A protein and the small-molecule ligand that binds it are described below.
Small molecule (SMILES): O=C(Nc1cncc2ccccc12)[C@@H]1CCOc2ccc(Cl)cc21

Binding-site contacts:
Ligand atom C contacts residue MET165 of chain 1.A at 3.7 Å (hydrophobic).
Ligand atom C12 contacts residue LEU141 of chain 1.A at 3.6 Å (hydrophobic).
Ligand atom C9 contacts residue HIS163 of chain 1.A at 3.1 Å.
Ligand atom CL contacts residue ASP187 of chain 1.A at 3.1 Å.
Ligand atom C1 contacts residue ARG188 of chain 1.A at 3.7 Å.
Ligand atom C12 contacts residue ASN142 of chain 1.A at 3.5 Å.
Ligand atom CL contacts residue HIS164 of chain 1.A at 3.7 Å.
Ligand atom C2 contacts residue ARG188 of chain 1.A at 3.8 Å.
Ligand atom C10 contacts residue PHE140 of chain 1.A at 3.4 Å (hydrophobic).
Ligand atom O contacts residue GLN189 of chain 1.A at 3.3 Å (h-bond).
Ligand atom C4 contacts residue GLN189 of chain 1.A at 3.6 Å.
Ligand atom C contacts residue HIS164 of chain 1.A at 3.8 Å.
Ligand atom N1 contacts residue SER144 of chain 1.A at 3.8 Å.
Ligand atom C18 contacts residue HIS164 of chain 1.A at 3.1 Å.
Ligand atom C2 contacts residue GLN189 of chain 1.A at 3.8 Å.
Ligand atom C10 contacts residue LEU141 of chain 1.A at 3.7 Å (hydrophobic).
Ligand atom N1 contacts residue GLU166 of chain 1.A at 3.6 Å.
Ligand atom N1 contacts residue PHE140 of chain 1.A at 3.7 Å.
Ligand atom C2 contacts residue MET49 of chain 1.A at 3.6 Å (hydrophobic).
Ligand atom C1 contacts residue MET165 of chain 1.A at 3.6 Å (hydrophobic).
Ligand atom C11 contacts residue GLU166 of chain 1.A at 3.8 Å.
Ligand atom C11 contacts residue LEU141 of chain 1.A at 3.6 Å (hydrophobic).
Ligand atom CL contacts residue MET165 of chain 1.A at 3.8 Å.
Ligand atom C18 contacts residue HIS41 of chain 1.A at 3.6 Å.
Ligand atom C12 contacts residue GLU166 of chain 1.A at 3.8 Å.
Ligand atom C1 contacts residue MET49 of chain 1.A at 3.4 Å (hydrophobic).
Ligand atom C9 contacts residue GLU166 of chain 1.A at 3.9 Å.
Ligand atom C11 contacts residue ASN142 of chain 1.A at 3.8 Å.
Ligand atom C15 contacts residue ASN142 of chain 1.A at 3.7 Å.
Ligand atom C7 contacts residue HIS164 of chain 1.A at 3.9 Å.
Ligand atom C10 contacts residue GLU166 of chain 1.A at 3.5 Å.
Ligand atom N1 contacts residue HIS163 of chain 1.A at 2.8 Å (h-bond).
Ligand atom O1 contacts residue MET165 of chain 1.A at 3.5 Å.
Ligand atom C9 contacts residue CYS145 of chain 1.A at 3.9 Å (hydrophobic).
Ligand atom O1 contacts residue GLU166 of chain 1.A at 3.0 Å (salt-bridge).
Ligand atom C contacts residue MET49 of chain 1.A at 3.8 Å (hydrophobic).
Ligand atom N contacts residue CYS145 of chain 1.A at 3.5 Å (h-bond).
Ligand atom CL contacts residue HIS41 of chain 1.A at 3.4 Å.
Ligand atom C13 contacts residue ASN142 of chain 1.A at 3.6 Å.
Ligand atom C14 contacts residue ASN142 of chain 1.A at 3.7 Å.

Sequence of chain 2.A:
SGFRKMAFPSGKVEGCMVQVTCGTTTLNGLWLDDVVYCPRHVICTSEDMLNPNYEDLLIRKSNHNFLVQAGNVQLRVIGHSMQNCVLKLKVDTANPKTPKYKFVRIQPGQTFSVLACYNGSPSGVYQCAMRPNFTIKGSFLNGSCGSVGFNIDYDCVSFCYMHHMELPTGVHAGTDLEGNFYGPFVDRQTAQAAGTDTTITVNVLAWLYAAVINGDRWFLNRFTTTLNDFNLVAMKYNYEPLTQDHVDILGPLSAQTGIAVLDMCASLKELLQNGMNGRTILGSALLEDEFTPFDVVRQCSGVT

Sequence of chain 1.A:
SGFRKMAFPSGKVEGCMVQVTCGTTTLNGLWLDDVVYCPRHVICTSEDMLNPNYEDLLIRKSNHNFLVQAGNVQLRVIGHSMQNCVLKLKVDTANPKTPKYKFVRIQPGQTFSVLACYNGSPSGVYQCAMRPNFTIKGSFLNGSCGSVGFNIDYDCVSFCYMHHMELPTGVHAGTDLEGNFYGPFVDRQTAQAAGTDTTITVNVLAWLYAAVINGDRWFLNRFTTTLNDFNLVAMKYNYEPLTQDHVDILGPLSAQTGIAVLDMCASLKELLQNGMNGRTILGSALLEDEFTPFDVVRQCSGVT